Binding-site contacts:
Ligand atom C11 contacts residue HIS158 of chain 1.A at 2.8 Å.
Ligand atom C9 contacts residue GLU135 of chain 1.A at 3.2 Å.
Ligand atom C13 contacts residue GLU135 of chain 1.A at 3.6 Å.
Ligand atom C1 contacts residue PRO159 of chain 1.A at 3.2 Å (hydrophobic).
Ligand atom C7 contacts residue HIS158 of chain 1.A at 3.9 Å.
Ligand atom C14 contacts residue GLU135 of chain 1.A at 4.2 Å.
Ligand atom C10 contacts residue GLU135 of chain 1.A at 4.1 Å.
Ligand atom PT1 contacts residue HIS158 of chain 1.A at 2.9 Å.
Ligand atom C10 contacts residue HIS158 of chain 1.A at 2.8 Å.
Ligand atom C12 contacts residue HIS158 of chain 1.A at 2.8 Å.
Ligand atom C12 contacts residue GLU135 of chain 1.A at 3.8 Å.
Ligand atom N3 contacts residue HIS158 of chain 1.A at 2.8 Å.
Ligand atom C3 contacts residue PRO159 of chain 1.A at 4.4 Å (hydrophobic).
Ligand atom PT1 contacts residue PRO159 of chain 1.A at 4.2 Å.
Ligand atom N1 contacts residue HIS158 of chain 1.A at 3.5 Å.
Ligand atom N1 contacts residue PRO159 of chain 1.A at 3.6 Å.
Ligand atom C8 contacts residue LYS157 of chain 1.A at 4.2 Å.
Ligand atom C8 contacts residue HIS158 of chain 1.A at 3.9 Å.
Ligand atom C5 contacts residue HIS158 of chain 1.A at 3.9 Å.
Ligand atom C14 contacts residue HIS158 of chain 1.A at 3.5 Å.
Ligand atom C9 contacts residue HIS158 of chain 1.A at 3.3 Å.
Ligand atom C8 contacts residue GLU135 of chain 1.A at 3.8 Å.
Ligand atom C5 contacts residue PRO159 of chain 1.A at 4.3 Å (hydrophobic).
Ligand atom C2 contacts residue PRO159 of chain 1.A at 3.6 Å (hydrophobic).
Ligand atom C6 contacts residue LYS157 of chain 1.A at 3.5 Å.
Ligand atom C15 contacts residue HIS158 of chain 1.A at 3.1 Å.
Ligand atom C1 contacts residue HIS158 of chain 1.A at 4.1 Å.
Ligand atom C13 contacts residue HIS158 of chain 1.A at 3.2 Å.
Ligand atom N2 contacts residue HIS158 of chain 1.A at 2.7 Å (h-bond).
Ligand atom C4 contacts residue LYS157 of chain 1.A at 4.1 Å.
Ligand atom C7 contacts residue LYS157 of chain 1.A at 3.6 Å.
Ligand atom N2 contacts residue LYS157 of chain 1.A at 4.0 Å.
Ligand atom C5 contacts residue LYS157 of chain 1.A at 3.8 Å.
Ligand atom C6 contacts residue HIS158 of chain 1.A at 3.4 Å.

Sequence of chain 1.A:
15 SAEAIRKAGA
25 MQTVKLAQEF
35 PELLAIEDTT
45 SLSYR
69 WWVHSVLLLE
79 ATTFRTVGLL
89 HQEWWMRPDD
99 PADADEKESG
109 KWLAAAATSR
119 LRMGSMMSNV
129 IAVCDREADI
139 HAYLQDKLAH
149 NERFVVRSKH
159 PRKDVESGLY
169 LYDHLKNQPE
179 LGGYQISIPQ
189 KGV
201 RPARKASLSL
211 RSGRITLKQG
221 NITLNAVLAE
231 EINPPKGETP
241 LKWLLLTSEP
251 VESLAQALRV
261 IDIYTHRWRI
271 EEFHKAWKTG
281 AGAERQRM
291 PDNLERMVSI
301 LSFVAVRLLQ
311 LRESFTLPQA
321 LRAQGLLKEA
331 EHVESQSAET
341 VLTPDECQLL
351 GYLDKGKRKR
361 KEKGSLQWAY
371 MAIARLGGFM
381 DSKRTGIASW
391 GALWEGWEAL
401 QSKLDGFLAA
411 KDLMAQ

The small molecule below binds the protein below.
Small molecule (SMILES): Cl[Pt+]12<-n3ccccc3-c3cccc(-c4ccccn->14)n->23